A protein and the small-molecule ligand that binds it are described below.
Small molecule (SMILES): CC(=O)N[C@H]1[C@H](O[C@H]2[C@H](O)[C@@H](NC(C)=O)CO[C@@H]2CO)O[C@H](CO)[C@@H](O)[C@@H]1O

Binding-site contacts:
Ligand atom C3 contacts residue TRP398 of chain 1.A at 3.9 Å (hydrophobic).
Ligand atom O4 contacts residue TRP398 of chain 1.A at 4.2 Å.
Ligand atom O7 contacts residue TRP398 of chain 1.A at 3.6 Å.
Ligand atom C2 contacts residue TRP398 of chain 1.A at 4.3 Å (hydrophobic).
Ligand atom O7 contacts residue ASN106 of chain 1.A at 3.2 Å (h-bond).
Ligand atom C1 contacts residue ASN106 of chain 1.A at 1.4 Å.
Ligand atom C2 contacts residue ASN106 of chain 1.A at 2.3 Å.
Ligand atom C8 contacts residue TRP398 of chain 1.A at 3.4 Å (hydrophobic).
Ligand atom C4 contacts residue ASN106 of chain 1.A at 4.2 Å.
Ligand atom C1 contacts residue TRP398 of chain 1.A at 3.9 Å (hydrophobic).
Ligand atom N2 contacts residue ASN106 of chain 1.A at 2.8 Å (h-bond).
Ligand atom C5 contacts residue ASN106 of chain 1.A at 3.6 Å.
Ligand atom C5 contacts residue TRP398 of chain 1.A at 4.2 Å (hydrophobic).
Ligand atom C3 contacts residue ASN106 of chain 1.A at 3.6 Å.
Ligand atom N2 contacts residue TRP398 of chain 1.A at 3.6 Å.
Ligand atom C7 contacts residue TRP398 of chain 1.A at 4.0 Å (hydrophobic).
Ligand atom O5 contacts residue ASN106 of chain 1.A at 2.4 Å (h-bond).
Ligand atom C8 contacts residue ASN106 of chain 1.A at 4.2 Å.
Ligand atom O3 contacts residue TRP398 of chain 1.A at 4.3 Å.
Ligand atom C7 contacts residue ASN106 of chain 1.A at 3.1 Å.

Sequence of chain 1.A:
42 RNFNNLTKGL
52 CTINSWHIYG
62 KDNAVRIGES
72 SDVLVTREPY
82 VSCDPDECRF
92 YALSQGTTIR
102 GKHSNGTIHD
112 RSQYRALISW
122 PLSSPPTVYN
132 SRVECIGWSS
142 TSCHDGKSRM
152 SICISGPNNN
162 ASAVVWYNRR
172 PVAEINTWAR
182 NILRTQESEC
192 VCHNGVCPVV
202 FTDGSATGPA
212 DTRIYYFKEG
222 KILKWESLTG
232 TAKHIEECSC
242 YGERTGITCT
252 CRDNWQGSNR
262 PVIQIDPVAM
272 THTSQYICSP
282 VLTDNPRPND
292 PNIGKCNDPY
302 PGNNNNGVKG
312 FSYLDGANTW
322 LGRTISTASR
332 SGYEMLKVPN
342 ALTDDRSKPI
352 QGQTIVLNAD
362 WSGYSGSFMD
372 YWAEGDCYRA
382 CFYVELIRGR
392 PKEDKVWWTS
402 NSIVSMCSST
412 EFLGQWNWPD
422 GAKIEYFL